Binding-site contacts:
Ligand atom C1 contacts residue SER108 of chain 1.F at 3.9 Å.
Ligand atom C6 contacts residue TYR134 of chain 1.F at 3.9 Å (hydrophobic).
Ligand atom C8 contacts residue PRO236 of chain 1.E at 4.0 Å (hydrophobic).
Ligand atom C8 contacts residue ARG235 of chain 1.E at 3.5 Å.
Ligand atom C6 contacts residue SER234 of chain 1.E at 3.9 Å.
Ligand atom C6 contacts residue GLY132 of chain 1.F at 3.7 Å.
Ligand atom O7 contacts residue ARG235 of chain 1.E at 3.4 Å (salt-bridge).
Ligand atom O6 contacts residue GLN232 of chain 1.E at 3.8 Å.
Ligand atom C6 contacts residue SER133 of chain 1.F at 4.0 Å.
Ligand atom C1 contacts residue TYR134 of chain 1.F at 3.7 Å (hydrophobic).
Ligand atom O3 contacts residue ARG235 of chain 1.E at 2.9 Å (salt-bridge).
Ligand atom O4 contacts residue GLN232 of chain 1.E at 3.9 Å.
Ligand atom C2 contacts residue GLN232 of chain 1.E at 3.9 Å.
Ligand atom C3 contacts residue ASN106 of chain 1.F at 3.9 Å.
Ligand atom C5 contacts residue TYR134 of chain 1.F at 3.7 Å (hydrophobic).
Ligand atom O4 contacts residue GLN232 of chain 1.E at 3.5 Å (h-bond).
Ligand atom O7 contacts residue TYR134 of chain 1.F at 4.0 Å.
Ligand atom O6 contacts residue GLY132 of chain 1.F at 2.8 Å (h-bond).
Ligand atom O5 contacts residue ASN106 of chain 1.F at 2.5 Å (h-bond).
Ligand atom O5 contacts residue PHE233 of chain 1.E at 3.9 Å.
Ligand atom O3 contacts residue SER234 of chain 1.E at 3.8 Å.
Ligand atom O5 contacts residue VAL129 of chain 1.F at 3.9 Å.
Ligand atom C6 contacts residue ARG235 of chain 1.E at 3.9 Å.
Ligand atom N2 contacts residue SER108 of chain 1.F at 3.7 Å.
Ligand atom N2 contacts residue ASN106 of chain 1.F at 3.0 Å (h-bond).
Ligand atom C8 contacts residue SER237 of chain 1.E at 3.7 Å.
Ligand atom C8 contacts residue SER133 of chain 1.F at 3.5 Å.
Ligand atom C7 contacts residue ARG235 of chain 1.E at 3.6 Å.
Ligand atom C6 contacts residue PHE233 of chain 1.E at 3.9 Å (hydrophobic).
Ligand atom O7 contacts residue ASN106 of chain 1.F at 3.7 Å.
Ligand atom C1 contacts residue ASN106 of chain 1.F at 1.5 Å.
Ligand atom C8 contacts residue MET75 of chain 1.E at 4.0 Å (hydrophobic).
Ligand atom C5 contacts residue ASN106 of chain 1.F at 3.8 Å.
Ligand atom C6 contacts residue GLN232 of chain 1.E at 4.0 Å.
Ligand atom C5 contacts residue PHE233 of chain 1.E at 3.3 Å (hydrophobic).
Ligand atom C2 contacts residue ASN106 of chain 1.F at 2.6 Å.
Ligand atom O6 contacts residue CYS231 of chain 1.E at 2.8 Å (h-bond).
Ligand atom C6 contacts residue CYS231 of chain 1.E at 3.5 Å (hydrophobic).
Ligand atom C7 contacts residue ASN106 of chain 1.F at 3.6 Å.
Ligand atom O2 contacts residue GLN232 of chain 1.E at 2.9 Å (h-bond).

Sequence of chain 1.F:
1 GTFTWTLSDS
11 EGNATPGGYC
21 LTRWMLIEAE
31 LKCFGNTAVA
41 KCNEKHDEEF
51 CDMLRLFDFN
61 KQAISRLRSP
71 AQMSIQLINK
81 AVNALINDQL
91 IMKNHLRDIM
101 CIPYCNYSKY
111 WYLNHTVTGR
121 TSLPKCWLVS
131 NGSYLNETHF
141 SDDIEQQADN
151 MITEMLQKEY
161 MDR

Sequence of chain 1.E:
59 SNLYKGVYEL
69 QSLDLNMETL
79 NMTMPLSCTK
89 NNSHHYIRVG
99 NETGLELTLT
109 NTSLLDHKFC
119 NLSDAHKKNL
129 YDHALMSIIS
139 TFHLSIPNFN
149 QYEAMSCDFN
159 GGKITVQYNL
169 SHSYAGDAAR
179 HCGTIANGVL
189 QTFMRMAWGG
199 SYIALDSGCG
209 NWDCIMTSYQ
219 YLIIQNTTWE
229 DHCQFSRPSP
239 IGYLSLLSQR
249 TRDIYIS

This protein binds this small molecule.
Small molecule (SMILES): CC(=O)N[C@H]1[C@H](O[C@H]2[C@H](O)[C@@H](NC(C)=O)CO[C@@H]2CO)O[C@H](CO)[C@@H](O[C@@H]2O[C@H](CO[C@H]3O[C@H](CO)[C@@H](O)[C@H](O)[C@@H]3O)[C@@H](O)[C@H](O[C@H]3O[C@H](CO)[C@@H](O)[C@H](O)[C@@H]3O)[C@@H]2O)[C@@H]1O